Binding-site contacts:
Ligand atom C4 contacts residue MSE167 of chain 1.B at 3.7 Å.
Ligand atom O2' contacts residue VAL26 of chain 1.B at 3.8 Å.
Ligand atom O2' contacts residue LYS39 of chain 1.B at 4.3 Å.
Ligand atom O1' contacts residue LYS39 of chain 1.B at 4.3 Å.
Ligand atom C1 contacts residue LYS39 of chain 1.B at 3.6 Å.
Ligand atom C6 contacts residue VAL26 of chain 1.B at 4.3 Å (hydrophobic).
Ligand atom O2 contacts residue SER25 of chain 1.B at 4.3 Å.
Ligand atom C6 contacts residue THR38 of chain 1.B at 4.0 Å.
Ligand atom C3 contacts residue MSE167 of chain 1.B at 4.1 Å.
Ligand atom O2 contacts residue VAL26 of chain 1.B at 4.2 Å.
Ligand atom C1' contacts residue VAL26 of chain 1.B at 3.8 Å (hydrophobic).
Ligand atom O2 contacts residue PHE197 of chain 1.B at 4.5 Å.
Ligand atom O2 contacts residue ALA24 of chain 1.B at 3.7 Å.
Ligand atom O2 contacts residue LYS39 of chain 1.B at 4.4 Å.
Ligand atom C2 contacts residue PHE41 of chain 1.B at 4.1 Å (hydrophobic).
Ligand atom C3 contacts residue ILE169 of chain 1.B at 4.1 Å (hydrophobic).
Ligand atom C5 contacts residue LEU37 of chain 1.B at 3.8 Å (hydrophobic).
Ligand atom C3 contacts residue PHE41 of chain 1.B at 4.3 Å (hydrophobic).
Ligand atom C1 contacts residue VAL26 of chain 1.B at 3.9 Å (hydrophobic).
Ligand atom C5 contacts residue ILE169 of chain 1.B at 3.7 Å (hydrophobic).
Ligand atom C2 contacts residue VAL26 of chain 1.B at 4.0 Å (hydrophobic).
Ligand atom C4 contacts residue LYS39 of chain 1.B at 4.2 Å.
Ligand atom O2' contacts residue SER25 of chain 1.B at 3.6 Å (h-bond).
Ligand atom C5 contacts residue THR38 of chain 1.B at 4.1 Å.
Ligand atom C3 contacts residue VAL26 of chain 1.B at 4.4 Å (hydrophobic).
Ligand atom C6 contacts residue ILE169 of chain 1.B at 4.5 Å (hydrophobic).
Ligand atom O1' contacts residue VAL26 of chain 1.B at 3.9 Å.
Ligand atom C3 contacts residue PHE197 of chain 1.B at 4.0 Å (hydrophobic).
Ligand atom C6 contacts residue LEU37 of chain 1.B at 4.0 Å (hydrophobic).
Ligand atom C5 contacts residue LYS39 of chain 1.B at 3.9 Å.
Ligand atom C2 contacts residue LYS39 of chain 1.B at 3.9 Å.
Ligand atom C6 contacts residue LYS39 of chain 1.B at 3.6 Å.
Ligand atom C1' contacts residue LYS39 of chain 1.B at 4.1 Å.
Ligand atom C5 contacts residue MSE167 of chain 1.B at 4.2 Å.
Ligand atom C4 contacts residue ILE169 of chain 1.B at 3.5 Å (hydrophobic).
Ligand atom C3 contacts residue LYS39 of chain 1.B at 4.2 Å.
Ligand atom O2 contacts residue PHE41 of chain 1.B at 3.7 Å.

Sequence of chain 1.B:
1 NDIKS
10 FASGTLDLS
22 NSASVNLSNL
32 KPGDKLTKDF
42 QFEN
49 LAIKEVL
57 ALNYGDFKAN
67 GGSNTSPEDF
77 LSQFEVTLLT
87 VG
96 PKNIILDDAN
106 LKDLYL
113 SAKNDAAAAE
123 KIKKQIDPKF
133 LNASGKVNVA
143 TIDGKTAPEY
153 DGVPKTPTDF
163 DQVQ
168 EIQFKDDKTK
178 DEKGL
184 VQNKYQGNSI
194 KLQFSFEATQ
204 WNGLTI

The small molecule below binds the protein below.
Small molecule (SMILES): O=C(O)c1ccccc1O